Sequence of chain 1.B:
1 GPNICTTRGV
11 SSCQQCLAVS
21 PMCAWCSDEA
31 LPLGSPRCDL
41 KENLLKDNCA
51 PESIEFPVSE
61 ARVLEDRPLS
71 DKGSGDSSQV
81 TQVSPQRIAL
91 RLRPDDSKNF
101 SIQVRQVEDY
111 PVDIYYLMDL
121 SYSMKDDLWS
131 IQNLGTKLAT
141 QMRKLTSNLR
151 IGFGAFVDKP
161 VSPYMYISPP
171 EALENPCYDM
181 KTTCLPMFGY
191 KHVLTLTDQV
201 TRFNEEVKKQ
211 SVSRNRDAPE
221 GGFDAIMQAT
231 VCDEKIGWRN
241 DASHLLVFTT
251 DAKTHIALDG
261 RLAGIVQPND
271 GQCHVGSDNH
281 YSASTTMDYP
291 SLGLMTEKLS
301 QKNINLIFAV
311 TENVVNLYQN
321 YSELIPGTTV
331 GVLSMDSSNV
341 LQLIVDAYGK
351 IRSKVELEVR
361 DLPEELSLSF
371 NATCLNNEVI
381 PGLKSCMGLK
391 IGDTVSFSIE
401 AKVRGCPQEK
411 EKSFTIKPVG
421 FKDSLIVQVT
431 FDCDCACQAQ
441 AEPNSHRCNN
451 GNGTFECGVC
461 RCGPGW

Binding-site contacts:
Ligand atom C5 contacts residue ASN99 of chain 1.B at 3.6 Å.
Ligand atom C8 contacts residue ALA61 of chain 1.B at 4.4 Å (hydrophobic).
Ligand atom C4 contacts residue ASN99 of chain 1.B at 4.2 Å.
Ligand atom O7 contacts residue SER101 of chain 1.B at 4.0 Å.
Ligand atom N2 contacts residue LYS98 of chain 1.B at 3.9 Å.
Ligand atom C7 contacts residue ASN99 of chain 1.B at 3.5 Å.
Ligand atom C8 contacts residue PHE100 of chain 1.B at 4.4 Å (hydrophobic).
Ligand atom C8 contacts residue LYS98 of chain 1.B at 3.9 Å.
Ligand atom C1 contacts residue ASN99 of chain 1.B at 1.4 Å.
Ligand atom O7 contacts residue ASN99 of chain 1.B at 4.1 Å.
Ligand atom C2 contacts residue ASN99 of chain 1.B at 2.5 Å.
Ligand atom C7 contacts residue PHE100 of chain 1.B at 4.2 Å (hydrophobic).
Ligand atom C3 contacts residue ASN99 of chain 1.B at 3.8 Å.
Ligand atom C7 contacts residue LYS98 of chain 1.B at 4.4 Å.
Ligand atom O7 contacts residue PHE100 of chain 1.B at 4.1 Å.
Ligand atom O5 contacts residue ASN99 of chain 1.B at 2.3 Å (h-bond).
Ligand atom C8 contacts residue ASN99 of chain 1.B at 3.4 Å.
Ligand atom N2 contacts residue ASN99 of chain 1.B at 3.0 Å (h-bond).

This protein binds this small molecule.
Small molecule (SMILES): CC(=O)N[C@@H]1[C@@H](O)[C@H](O)[C@@H](CO)O[C@H]1O